Binding-site contacts:
Ligand atom C2 contacts residue GLU154 of chain 1.C at 3.7 Å.
Ligand atom O4 contacts residue PHE157 of chain 1.C at 3.5 Å.
Ligand atom N2 contacts residue THR124 of chain 1.C at 4.0 Å.
Ligand atom C7 contacts residue GLU154 of chain 1.C at 4.0 Å.
Ligand atom C8 contacts residue THR124 of chain 1.C at 3.7 Å.
Ligand atom C4 contacts residue GLU154 of chain 1.C at 3.9 Å.
Ligand atom O5 contacts residue ASN122 of chain 1.C at 2.4 Å (h-bond).
Ligand atom O6 contacts residue PHE157 of chain 1.C at 3.9 Å.
Ligand atom C4 contacts residue ASN122 of chain 1.C at 4.3 Å.
Ligand atom N2 contacts residue ASN122 of chain 1.C at 2.9 Å (h-bond).
Ligand atom C3 contacts residue ASN122 of chain 1.C at 3.8 Å.
Ligand atom C6 contacts residue PHE157 of chain 1.C at 4.2 Å (hydrophobic).
Ligand atom C8 contacts residue ALA123 of chain 1.C at 4.2 Å (hydrophobic).
Ligand atom C4 contacts residue PHE157 of chain 1.C at 4.2 Å (hydrophobic).
Ligand atom N2 contacts residue GLU154 of chain 1.C at 4.3 Å.
Ligand atom O3 contacts residue GLU154 of chain 1.C at 2.9 Å (salt-bridge).
Ligand atom O7 contacts residue ASN122 of chain 1.C at 4.3 Å.
Ligand atom C5 contacts residue ASN122 of chain 1.C at 3.7 Å.
Ligand atom C2 contacts residue ASN122 of chain 1.C at 2.5 Å.
Ligand atom C7 contacts residue ASN122 of chain 1.C at 3.9 Å.
Ligand atom C7 contacts residue THR124 of chain 1.C at 4.5 Å.
Ligand atom C1 contacts residue ASN122 of chain 1.C at 1.4 Å.
Ligand atom C3 contacts residue GLU154 of chain 1.C at 3.6 Å.
Ligand atom O7 contacts residue GLU154 of chain 1.C at 3.0 Å (salt-bridge).

The small molecule below binds the protein below.
Small molecule (SMILES): CC(=O)N[C@@H]1[C@@H](O)[C@H](O)[C@@H](CO)O[C@H]1O

Sequence of chain 1.C:
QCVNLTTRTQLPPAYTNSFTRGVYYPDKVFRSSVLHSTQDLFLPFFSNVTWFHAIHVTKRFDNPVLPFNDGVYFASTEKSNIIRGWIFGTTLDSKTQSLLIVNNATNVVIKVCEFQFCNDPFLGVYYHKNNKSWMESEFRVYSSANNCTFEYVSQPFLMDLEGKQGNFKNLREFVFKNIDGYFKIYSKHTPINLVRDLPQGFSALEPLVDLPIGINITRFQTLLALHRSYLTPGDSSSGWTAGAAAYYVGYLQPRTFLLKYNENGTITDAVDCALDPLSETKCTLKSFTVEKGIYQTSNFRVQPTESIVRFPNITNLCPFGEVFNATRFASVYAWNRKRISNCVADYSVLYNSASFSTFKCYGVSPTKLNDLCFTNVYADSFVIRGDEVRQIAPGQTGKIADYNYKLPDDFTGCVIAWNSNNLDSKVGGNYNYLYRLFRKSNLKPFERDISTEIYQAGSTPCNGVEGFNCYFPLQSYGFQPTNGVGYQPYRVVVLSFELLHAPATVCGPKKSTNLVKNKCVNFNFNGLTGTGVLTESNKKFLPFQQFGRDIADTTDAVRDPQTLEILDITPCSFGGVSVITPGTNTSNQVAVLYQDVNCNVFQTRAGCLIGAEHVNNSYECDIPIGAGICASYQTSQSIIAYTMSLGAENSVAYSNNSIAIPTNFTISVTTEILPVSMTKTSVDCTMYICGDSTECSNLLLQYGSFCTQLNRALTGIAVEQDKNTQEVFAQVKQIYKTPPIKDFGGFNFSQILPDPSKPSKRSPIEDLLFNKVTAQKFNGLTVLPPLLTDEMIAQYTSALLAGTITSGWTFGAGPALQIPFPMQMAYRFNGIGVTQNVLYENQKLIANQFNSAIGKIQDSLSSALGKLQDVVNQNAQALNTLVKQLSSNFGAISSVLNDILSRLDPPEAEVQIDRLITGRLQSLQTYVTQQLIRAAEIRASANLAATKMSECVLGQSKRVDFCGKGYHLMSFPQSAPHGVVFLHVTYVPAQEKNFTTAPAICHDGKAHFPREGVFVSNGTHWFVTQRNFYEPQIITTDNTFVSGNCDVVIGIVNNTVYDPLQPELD